Sequence of chain 1.C:
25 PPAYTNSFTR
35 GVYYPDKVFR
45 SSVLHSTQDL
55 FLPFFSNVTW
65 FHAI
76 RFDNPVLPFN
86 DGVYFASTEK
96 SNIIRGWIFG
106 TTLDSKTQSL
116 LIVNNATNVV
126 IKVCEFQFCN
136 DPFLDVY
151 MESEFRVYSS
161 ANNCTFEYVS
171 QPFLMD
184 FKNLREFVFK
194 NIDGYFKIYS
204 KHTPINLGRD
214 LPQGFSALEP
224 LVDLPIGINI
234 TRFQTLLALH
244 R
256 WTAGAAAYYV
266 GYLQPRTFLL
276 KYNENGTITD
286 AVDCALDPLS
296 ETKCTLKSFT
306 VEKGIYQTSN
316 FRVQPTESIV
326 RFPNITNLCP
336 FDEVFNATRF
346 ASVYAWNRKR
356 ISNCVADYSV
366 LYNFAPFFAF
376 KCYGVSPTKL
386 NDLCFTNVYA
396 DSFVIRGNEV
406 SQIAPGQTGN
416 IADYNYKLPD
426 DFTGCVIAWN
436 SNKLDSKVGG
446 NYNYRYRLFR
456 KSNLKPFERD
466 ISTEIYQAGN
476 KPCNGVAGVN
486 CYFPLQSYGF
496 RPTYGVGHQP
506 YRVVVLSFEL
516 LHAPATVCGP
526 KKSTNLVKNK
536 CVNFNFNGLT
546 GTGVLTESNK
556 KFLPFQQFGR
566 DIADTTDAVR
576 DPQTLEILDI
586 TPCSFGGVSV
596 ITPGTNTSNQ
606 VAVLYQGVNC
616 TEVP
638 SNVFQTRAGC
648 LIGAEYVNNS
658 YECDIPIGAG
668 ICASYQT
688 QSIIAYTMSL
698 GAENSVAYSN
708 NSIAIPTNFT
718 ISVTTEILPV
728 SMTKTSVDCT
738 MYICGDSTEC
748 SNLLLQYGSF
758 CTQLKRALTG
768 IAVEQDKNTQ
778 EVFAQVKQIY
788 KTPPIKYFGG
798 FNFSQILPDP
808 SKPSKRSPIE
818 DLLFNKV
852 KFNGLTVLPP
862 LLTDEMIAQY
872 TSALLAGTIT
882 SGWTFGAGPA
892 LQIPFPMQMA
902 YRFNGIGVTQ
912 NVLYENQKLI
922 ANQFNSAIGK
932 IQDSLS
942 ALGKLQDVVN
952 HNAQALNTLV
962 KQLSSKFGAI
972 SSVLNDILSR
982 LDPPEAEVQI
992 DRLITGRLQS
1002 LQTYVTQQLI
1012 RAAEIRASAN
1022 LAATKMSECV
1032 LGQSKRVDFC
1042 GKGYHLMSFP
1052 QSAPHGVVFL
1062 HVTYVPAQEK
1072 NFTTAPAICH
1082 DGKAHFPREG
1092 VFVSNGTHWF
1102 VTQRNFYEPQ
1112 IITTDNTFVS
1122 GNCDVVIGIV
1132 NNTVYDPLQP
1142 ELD

Sequence of chain 1.B:
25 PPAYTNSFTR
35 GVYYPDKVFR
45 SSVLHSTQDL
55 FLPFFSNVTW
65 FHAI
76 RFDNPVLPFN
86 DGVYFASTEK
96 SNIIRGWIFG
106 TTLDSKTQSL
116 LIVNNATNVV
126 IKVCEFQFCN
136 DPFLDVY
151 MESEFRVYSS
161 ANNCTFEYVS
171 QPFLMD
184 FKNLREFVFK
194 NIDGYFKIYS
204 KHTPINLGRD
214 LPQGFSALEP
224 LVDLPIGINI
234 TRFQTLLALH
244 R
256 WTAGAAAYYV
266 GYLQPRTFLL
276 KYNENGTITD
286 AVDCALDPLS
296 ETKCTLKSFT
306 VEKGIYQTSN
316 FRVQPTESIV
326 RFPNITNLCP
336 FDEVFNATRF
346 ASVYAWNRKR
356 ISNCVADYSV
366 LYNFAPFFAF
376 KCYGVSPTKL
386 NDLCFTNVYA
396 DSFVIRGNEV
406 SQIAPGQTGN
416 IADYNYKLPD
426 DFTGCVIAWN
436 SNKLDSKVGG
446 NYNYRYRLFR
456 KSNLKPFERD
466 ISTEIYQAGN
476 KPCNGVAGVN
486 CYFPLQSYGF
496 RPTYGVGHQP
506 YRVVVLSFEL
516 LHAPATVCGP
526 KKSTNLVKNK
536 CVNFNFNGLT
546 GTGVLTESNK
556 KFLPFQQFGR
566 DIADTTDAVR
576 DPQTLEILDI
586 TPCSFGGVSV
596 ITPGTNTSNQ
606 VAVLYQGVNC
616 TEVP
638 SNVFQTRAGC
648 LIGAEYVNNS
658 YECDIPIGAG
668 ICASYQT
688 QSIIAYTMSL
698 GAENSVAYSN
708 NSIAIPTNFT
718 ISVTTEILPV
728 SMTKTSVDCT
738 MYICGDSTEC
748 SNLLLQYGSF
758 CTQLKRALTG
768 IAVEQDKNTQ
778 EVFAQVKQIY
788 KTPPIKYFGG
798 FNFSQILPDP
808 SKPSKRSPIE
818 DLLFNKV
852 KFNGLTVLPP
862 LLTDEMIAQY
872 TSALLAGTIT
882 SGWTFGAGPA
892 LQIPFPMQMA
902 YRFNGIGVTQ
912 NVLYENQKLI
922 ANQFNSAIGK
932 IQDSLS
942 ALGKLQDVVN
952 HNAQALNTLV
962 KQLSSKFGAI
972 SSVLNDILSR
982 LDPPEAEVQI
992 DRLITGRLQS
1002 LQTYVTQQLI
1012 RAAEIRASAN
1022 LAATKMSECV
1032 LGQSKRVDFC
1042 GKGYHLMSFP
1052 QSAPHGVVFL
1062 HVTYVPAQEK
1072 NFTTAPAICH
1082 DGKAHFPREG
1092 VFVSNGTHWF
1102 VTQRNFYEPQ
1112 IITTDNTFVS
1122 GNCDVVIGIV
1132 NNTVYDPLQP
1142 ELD

The protein below binds the small molecule below.
Small molecule (SMILES): CC(=O)N[C@@H]1[C@@H](O)[C@H](O)[C@@H](CO)O[C@H]1O

Binding-site contacts:
Ligand atom N2 contacts residue GLN113 of chain 1.C at 4.2 Å.
Ligand atom C1 contacts residue GLU130 of chain 1.C at 4.2 Å.
Ligand atom N2 contacts residue ASN163 of chain 1.C at 2.9 Å (h-bond).
Ligand atom O7 contacts residue ARG355 of chain 1.B at 3.3 Å (salt-bridge).
Ligand atom C7 contacts residue ARG355 of chain 1.B at 3.8 Å.
Ligand atom C3 contacts residue ASN163 of chain 1.C at 3.8 Å.
Ligand atom C3 contacts residue GLU130 of chain 1.C at 3.8 Å.
Ligand atom C5 contacts residue ASN163 of chain 1.C at 3.7 Å.
Ligand atom C2 contacts residue ASN163 of chain 1.C at 2.4 Å.
Ligand atom C2 contacts residue GLU130 of chain 1.C at 4.2 Å.
Ligand atom C8 contacts residue ARG355 of chain 1.B at 3.8 Å.
Ligand atom C1 contacts residue ASN163 of chain 1.C at 1.4 Å.
Ligand atom N2 contacts residue GLU130 of chain 1.C at 4.0 Å.
Ligand atom O7 contacts residue ASN163 of chain 1.C at 4.2 Å.
Ligand atom C7 contacts residue GLN113 of chain 1.C at 4.5 Å.
Ligand atom C7 contacts residue ASN163 of chain 1.C at 3.8 Å.
Ligand atom C4 contacts residue ASN163 of chain 1.C at 4.2 Å.
Ligand atom C8 contacts residue GLN113 of chain 1.C at 3.6 Å.
Ligand atom O5 contacts residue ASN163 of chain 1.C at 2.4 Å (h-bond).